Sequence of chain 1.C:
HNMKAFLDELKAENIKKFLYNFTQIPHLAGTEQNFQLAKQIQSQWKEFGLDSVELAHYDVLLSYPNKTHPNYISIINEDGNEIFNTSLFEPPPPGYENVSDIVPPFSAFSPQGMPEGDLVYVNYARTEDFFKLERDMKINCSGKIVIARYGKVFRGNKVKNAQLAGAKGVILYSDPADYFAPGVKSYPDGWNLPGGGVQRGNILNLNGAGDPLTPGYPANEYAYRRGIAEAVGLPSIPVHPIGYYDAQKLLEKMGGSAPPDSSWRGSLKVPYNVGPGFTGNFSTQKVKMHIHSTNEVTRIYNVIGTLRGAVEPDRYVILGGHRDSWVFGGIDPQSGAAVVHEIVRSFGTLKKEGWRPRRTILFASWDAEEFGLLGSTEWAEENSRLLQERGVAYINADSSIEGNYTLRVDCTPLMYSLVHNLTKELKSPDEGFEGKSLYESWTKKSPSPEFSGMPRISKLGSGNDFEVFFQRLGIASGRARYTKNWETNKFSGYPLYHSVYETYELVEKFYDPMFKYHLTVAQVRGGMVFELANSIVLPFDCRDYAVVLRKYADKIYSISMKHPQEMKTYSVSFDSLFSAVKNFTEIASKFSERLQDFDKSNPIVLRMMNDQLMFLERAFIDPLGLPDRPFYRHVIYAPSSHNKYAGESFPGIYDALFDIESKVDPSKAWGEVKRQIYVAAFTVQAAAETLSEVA

Binding-site contacts:
Ligand atom C3 contacts residue ASN98 of chain 1.C at 2.8 Å.
Ligand atom C7 contacts residue ASN98 of chain 1.C at 4.2 Å.
Ligand atom O5 contacts residue ASN98 of chain 1.C at 2.4 Å (h-bond).
Ligand atom C5 contacts residue ASN98 of chain 1.C at 2.7 Å.
Ligand atom N2 contacts residue ASN98 of chain 1.C at 2.9 Å (h-bond).
Ligand atom C6 contacts residue ASN98 of chain 1.C at 4.1 Å.
Ligand atom C2 contacts residue ASN98 of chain 1.C at 2.4 Å.
Ligand atom O3 contacts residue ASN98 of chain 1.C at 4.2 Å.
Ligand atom C1 contacts residue ASN98 of chain 1.C at 1.5 Å.
Ligand atom C4 contacts residue ASN98 of chain 1.C at 3.3 Å.
Ligand atom O4 contacts residue ASN98 of chain 1.C at 4.0 Å.

A protein and the small-molecule ligand that binds it are described below.
Small molecule (SMILES): CC(=O)N[C@H]1[C@@H](O[C@H]2[C@H](O)[C@@H](NC(C)=O)CO[C@@H]2CO)O[C@H](CO)[C@@H](O)[C@@H]1O